Sequence of chain 1.B:
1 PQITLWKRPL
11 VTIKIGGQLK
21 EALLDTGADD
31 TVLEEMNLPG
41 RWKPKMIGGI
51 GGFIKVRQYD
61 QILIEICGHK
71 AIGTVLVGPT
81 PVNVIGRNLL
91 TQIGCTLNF

Sequence of chain 1.A:
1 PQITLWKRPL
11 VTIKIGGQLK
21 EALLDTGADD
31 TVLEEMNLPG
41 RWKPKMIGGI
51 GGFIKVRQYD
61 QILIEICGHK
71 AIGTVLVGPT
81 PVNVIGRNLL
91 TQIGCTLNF

The protein below binds the small molecule below.
Small molecule (SMILES): CCC(CC)CN(C[C@@H](O)[C@H](Cc1ccccc1)NC(=O)O[C@H]1CO[C@H]2OCC[C@H]21)S(=O)(=O)c1ccc2c(c1)CC[C@@H]2O

Binding-site contacts:
Ligand atom O12 contacts residue ASP25 of chain 1.B at 2.5 Å (salt-bridge).
Ligand atom O12 contacts residue GLY27 of chain 1.B at 3.3 Å.
Ligand atom O12 contacts residue ALA28 of chain 1.B at 3.8 Å.
Ligand atom C01 contacts residue ASP30 of chain 1.A at 3.5 Å.
Ligand atom C22 contacts residue ASP29 of chain 1.B at 3.5 Å.
Ligand atom C04 contacts residue GLY48 of chain 1.A at 3.2 Å.
Ligand atom C23 contacts residue GLY48 of chain 1.B at 3.1 Å.
Ligand atom C35 contacts residue VAL82 of chain 1.B at 3.4 Å (hydrophobic).
Ligand atom C09 contacts residue GLY27 of chain 1.A at 3.5 Å.
Ligand atom C29 contacts residue ILE50 of chain 1.B at 3.6 Å (hydrophobic).
Ligand atom O25 contacts residue ALA28 of chain 1.B at 3.8 Å.
Ligand atom C31 contacts residue VAL82 of chain 1.A at 3.8 Å (hydrophobic).
Ligand atom C01 contacts residue ALA28 of chain 1.A at 3.7 Å (hydrophobic).
Ligand atom C29 contacts residue GLY49 of chain 1.B at 3.7 Å.
Ligand atom O20 contacts residue ASP29 of chain 1.B at 3.2 Å (salt-bridge).
Ligand atom C26 contacts residue ASP25 of chain 1.A at 3.2 Å.
Ligand atom C11 contacts residue ASP25 of chain 1.A at 3.2 Å.
Ligand atom C29 contacts residue PRO81 of chain 1.A at 3.7 Å (hydrophobic).
Ligand atom C11 contacts residue ASP25 of chain 1.B at 3.4 Å.
Ligand atom C02 contacts residue ALA28 of chain 1.A at 3.6 Å (hydrophobic).
Ligand atom C38 contacts residue GLY48 of chain 1.A at 3.7 Å.
Ligand atom C30 contacts residue VAL82 of chain 1.A at 3.7 Å (hydrophobic).
Ligand atom C26 contacts residue GLY27 of chain 1.B at 3.6 Å.
Ligand atom O20 contacts residue ASP30 of chain 1.B at 3.0 Å (salt-bridge).
Ligand atom C01 contacts residue VAL32 of chain 1.A at 3.5 Å (hydrophobic).
Ligand atom O42 contacts residue ASP29 of chain 1.A at 3.4 Å.
Ligand atom O42 contacts residue ASP30 of chain 1.A at 2.9 Å (salt-bridge).
Ligand atom O07 contacts residue ILE50 of chain 1.B at 3.7 Å.
Ligand atom C10 contacts residue ASP25 of chain 1.A at 3.1 Å.
Ligand atom C21 contacts residue GLY48 of chain 1.B at 3.2 Å.
Ligand atom O25 contacts residue ASP29 of chain 1.B at 2.8 Å (salt-bridge).
Ligand atom C43 contacts residue VAL84 of chain 1.B at 3.8 Å (hydrophobic).
Ligand atom O20 contacts residue ALA28 of chain 1.B at 3.7 Å.
Ligand atom C32 contacts residue GLY27 of chain 1.B at 3.2 Å.
Ligand atom O06 contacts residue ILE50 of chain 1.B at 3.1 Å.
Ligand atom C24 contacts residue GLY27 of chain 1.B at 3.8 Å.
Ligand atom O12 contacts residue ASP25 of chain 1.A at 2.5 Å (salt-bridge).
Ligand atom O17 contacts residue ALA28 of chain 1.B at 3.4 Å.
Ligand atom O06 contacts residue GLY49 of chain 1.A at 3.4 Å.
Ligand atom N14 contacts residue GLY27 of chain 1.B at 3.0 Å (h-bond).